Sequence of chain 1.A:
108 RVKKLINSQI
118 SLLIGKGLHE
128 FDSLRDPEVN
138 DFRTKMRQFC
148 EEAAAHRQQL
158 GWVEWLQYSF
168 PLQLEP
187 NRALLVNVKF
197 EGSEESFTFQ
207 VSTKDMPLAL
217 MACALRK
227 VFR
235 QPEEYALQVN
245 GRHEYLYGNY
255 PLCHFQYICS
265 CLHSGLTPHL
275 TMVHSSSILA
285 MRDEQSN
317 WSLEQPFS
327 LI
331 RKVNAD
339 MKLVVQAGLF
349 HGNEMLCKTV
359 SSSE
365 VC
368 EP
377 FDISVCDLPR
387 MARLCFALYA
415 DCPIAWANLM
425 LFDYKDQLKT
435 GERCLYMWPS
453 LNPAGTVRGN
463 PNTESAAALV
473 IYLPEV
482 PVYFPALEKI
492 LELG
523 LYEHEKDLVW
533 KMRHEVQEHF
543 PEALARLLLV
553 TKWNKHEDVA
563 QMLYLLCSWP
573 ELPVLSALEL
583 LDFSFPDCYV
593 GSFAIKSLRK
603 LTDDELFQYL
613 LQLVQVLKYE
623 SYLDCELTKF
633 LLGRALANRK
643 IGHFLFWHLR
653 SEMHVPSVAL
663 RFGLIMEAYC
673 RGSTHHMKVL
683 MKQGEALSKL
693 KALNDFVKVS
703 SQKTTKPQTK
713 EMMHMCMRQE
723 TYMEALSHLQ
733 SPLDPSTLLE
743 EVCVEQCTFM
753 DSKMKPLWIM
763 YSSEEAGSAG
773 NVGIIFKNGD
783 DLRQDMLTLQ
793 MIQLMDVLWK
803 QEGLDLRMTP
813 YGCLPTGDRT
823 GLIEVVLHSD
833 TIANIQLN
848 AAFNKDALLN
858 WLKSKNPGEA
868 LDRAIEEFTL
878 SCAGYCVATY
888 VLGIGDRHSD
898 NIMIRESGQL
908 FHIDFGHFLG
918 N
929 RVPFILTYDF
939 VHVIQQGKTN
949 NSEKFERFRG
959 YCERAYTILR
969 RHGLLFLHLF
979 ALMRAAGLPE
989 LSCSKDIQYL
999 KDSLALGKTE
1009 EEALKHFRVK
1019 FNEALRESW

Binding-site contacts:
Ligand atom C17 contacts residue MET752 of chain 1.A at 3.6 Å (hydrophobic).
Ligand atom C33 contacts residue MET900 of chain 1.A at 3.8 Å (hydrophobic).
Ligand atom C29 contacts residue VAL828 of chain 1.A at 3.1 Å (hydrophobic).
Ligand atom C39 contacts residue GLU826 of chain 1.A at 3.2 Å.
Ligand atom C29 contacts residue SER831 of chain 1.A at 3.3 Å.
Ligand atom N44 contacts residue ASP911 of chain 1.A at 3.6 Å.
Ligand atom C18 contacts residue TRP760 of chain 1.A at 3.6 Å (hydrophobic).
Ligand atom C52 contacts residue ILE825 of chain 1.A at 3.8 Å (hydrophobic).
Ligand atom C42 contacts residue ILE910 of chain 1.A at 3.6 Å (hydrophobic).
Ligand atom N28 contacts residue TRP760 of chain 1.A at 3.4 Å.
Ligand atom C49 contacts residue ILE825 of chain 1.A at 3.7 Å (hydrophobic).
Ligand atom N28 contacts residue MET900 of chain 1.A at 3.4 Å.
Ligand atom C18 contacts residue MET752 of chain 1.A at 3.7 Å (hydrophobic).
Ligand atom O51 contacts residue ASP911 of chain 1.A at 2.9 Å (salt-bridge).
Ligand atom N44 contacts residue TYR813 of chain 1.A at 3.6 Å.
Ligand atom N1 contacts residue TRP760 of chain 1.A at 3.6 Å.
Ligand atom C52 contacts residue ASP787 of chain 1.A at 3.7 Å.
Ligand atom C37 contacts residue GLU826 of chain 1.A at 3.6 Å.
Ligand atom C27 contacts residue MET900 of chain 1.A at 3.6 Å (hydrophobic).
Ligand atom C21 contacts residue MET900 of chain 1.A at 3.5 Å (hydrophobic).
Ligand atom C39 contacts residue VAL828 of chain 1.A at 3.8 Å (hydrophobic).
Ligand atom C34 contacts residue ILE777 of chain 1.A at 3.7 Å (hydrophobic).
Ligand atom C42 contacts residue TYR813 of chain 1.A at 3.4 Å (hydrophobic).
Ligand atom C42 contacts residue ILE825 of chain 1.A at 3.8 Å (hydrophobic).
Ligand atom C52 contacts residue LYS779 of chain 1.A at 3.8 Å.
Ligand atom C37 contacts residue ILE825 of chain 1.A at 3.7 Å (hydrophobic).
Ligand atom O51 contacts residue LYS779 of chain 1.A at 3.6 Å.
Ligand atom C29 contacts residue TRP760 of chain 1.A at 3.6 Å (hydrophobic).
Ligand atom C27 contacts residue TRP760 of chain 1.A at 3.8 Å (hydrophobic).
Ligand atom C36 contacts residue ILE777 of chain 1.A at 3.8 Å (hydrophobic).
Ligand atom C45 contacts residue ASP911 of chain 1.A at 3.4 Å.
Ligand atom N31 contacts residue VAL828 of chain 1.A at 3.0 Å (h-bond).
Ligand atom C12 contacts residue TRP760 of chain 1.A at 3.5 Å (hydrophobic).
Ligand atom C56 contacts residue TRP760 of chain 1.A at 3.7 Å (hydrophobic).
Ligand atom O16 contacts residue MET752 of chain 1.A at 3.1 Å.
Ligand atom N50 contacts residue LYS779 of chain 1.A at 3.3 Å.
Ligand atom C20 contacts residue MET900 of chain 1.A at 3.8 Å (hydrophobic).
Ligand atom N50 contacts residue PRO758 of chain 1.A at 3.5 Å.
Ligand atom C52 contacts residue LEU784 of chain 1.A at 3.7 Å (hydrophobic).
Ligand atom C41 contacts residue ILE825 of chain 1.A at 3.8 Å (hydrophobic).

A small-molecule ligand and the protein it binds are described below.
Small molecule (SMILES): COc1ncc(-c2ccc3ncnc(-c4cccc(C(=O)N5CCN(C(C)=O)CC5)c4)c3c2)cc1C#N